Binding-site contacts:
Ligand atom O contacts residue GLY25 of chain 1.FA at 3.0 Å (h-bond).
Ligand atom CB contacts residue SER51 of chain 1.FA at 3.5 Å.
Ligand atom C contacts residue THR50 of chain 1.EA at 3.9 Å.
Ligand atom CA contacts residue GLY25 of chain 1.FA at 3.5 Å.
Ligand atom CA contacts residue THR28 of chain 1.FA at 3.2 Å.
Ligand atom CZ2 contacts residue ILE53 of chain 1.EA at 3.8 Å (hydrophobic).
Ligand atom N contacts residue THR28 of chain 1.FA at 2.9 Å (h-bond).
Ligand atom OXT contacts residue HIS49 of chain 1.EA at 3.9 Å.
Ligand atom CD2 contacts residue THR50 of chain 1.EA at 4.0 Å.
Ligand atom O contacts residue SER51 of chain 1.FA at 3.0 Å (h-bond).
Ligand atom CH2 contacts residue GLY21 of chain 1.EA at 3.5 Å.
Ligand atom CA contacts residue HIS31 of chain 1.EA at 3.8 Å.
Ligand atom OXT contacts residue THR47 of chain 1.EA at 2.6 Å (h-bond).
Ligand atom NE1 contacts residue ALA44 of chain 1.EA at 3.7 Å.
Ligand atom CD1 contacts residue GLN45 of chain 1.EA at 3.5 Å.
Ligand atom N contacts residue THR23 of chain 1.FA at 2.8 Å (h-bond).
Ligand atom CD1 contacts residue THR47 of chain 1.EA at 3.9 Å.
Ligand atom C contacts residue THR47 of chain 1.EA at 3.5 Å.
Ligand atom CA contacts residue THR23 of chain 1.FA at 3.8 Å.
Ligand atom O contacts residue ARG24 of chain 1.FA at 3.6 Å.
Ligand atom CE2 contacts residue GLN45 of chain 1.EA at 3.8 Å.
Ligand atom CZ2 contacts residue THR50 of chain 1.EA at 3.9 Å.
Ligand atom CE2 contacts residue ALA44 of chain 1.EA at 3.9 Å (hydrophobic).
Ligand atom C contacts residue GLY25 of chain 1.FA at 3.5 Å.
Ligand atom NE1 contacts residue GLN45 of chain 1.EA at 2.7 Å (h-bond).
Ligand atom CB contacts residue THR23 of chain 1.FA at 3.7 Å.
Ligand atom C contacts residue SER51 of chain 1.FA at 3.6 Å.
Ligand atom CD1 contacts residue SER51 of chain 1.FA at 3.6 Å.
Ligand atom CZ3 contacts residue GLY21 of chain 1.EA at 3.5 Å.
Ligand atom CZ2 contacts residue ALA44 of chain 1.EA at 3.8 Å (hydrophobic).
Ligand atom N contacts residue GLY25 of chain 1.FA at 2.8 Å (h-bond).
Ligand atom N contacts residue ARG24 of chain 1.FA at 3.9 Å.
Ligand atom CB contacts residue THR28 of chain 1.FA at 3.5 Å.
Ligand atom CE2 contacts residue THR50 of chain 1.EA at 4.0 Å.
Ligand atom CA contacts residue SER51 of chain 1.FA at 4.0 Å.
Ligand atom CG contacts residue SER51 of chain 1.FA at 3.9 Å.
Ligand atom OXT contacts residue HIS31 of chain 1.EA at 3.5 Å.
Ligand atom N contacts residue ASP27 of chain 1.FA at 3.0 Å (salt-bridge).
Ligand atom OXT contacts residue THR50 of chain 1.EA at 2.8 Å (h-bond).
Ligand atom O contacts residue THR47 of chain 1.EA at 3.6 Å.

Sequence of chain 1.EA:
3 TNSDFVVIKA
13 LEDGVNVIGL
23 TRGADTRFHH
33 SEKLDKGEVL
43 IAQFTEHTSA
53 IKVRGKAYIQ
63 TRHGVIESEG

Sequence of chain 1.FA:
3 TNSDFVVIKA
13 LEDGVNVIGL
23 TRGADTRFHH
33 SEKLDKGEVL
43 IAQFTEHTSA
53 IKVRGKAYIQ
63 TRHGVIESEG

The protein below binds the small molecule below.
Small molecule (SMILES): N[C@@H](Cc1c[nH]c2ccccc12)C(=O)O